Binding-site contacts:
Ligand atom O06 contacts residue LEU215 of chain 21.D at 3.5 Å.
Ligand atom O12 contacts residue GLY360 of chain 21.D at 3.8 Å.
Ligand atom C19 contacts residue THR274 of chain 21.D at 3.2 Å.
Ligand atom C39 contacts residue ALA231 of chain 21.D at 3.7 Å (hydrophobic).
Ligand atom C47 contacts residue ARG276 of chain 21.D at 3.5 Å.
Ligand atom O13 contacts residue PRO358 of chain 21.D at 3.2 Å.
Ligand atom C16 contacts residue PRO272 of chain 21.D at 3.8 Å (hydrophobic).
Ligand atom C41 contacts residue GLU27 of chain 21.D at 3.3 Å.
Ligand atom C44 contacts residue LEU361 of chain 21.D at 3.1 Å (hydrophobic).
Ligand atom C41 contacts residue VAL23 of chain 21.D at 2.8 Å (hydrophobic).
Ligand atom C42 contacts residue GLU27 of chain 21.D at 3.4 Å.
Ligand atom O05 contacts residue LEU361 of chain 21.D at 3.2 Å.
Ligand atom C42 contacts residue VAL23 of chain 21.D at 3.2 Å (hydrophobic).
Ligand atom C14 contacts residue LEU215 of chain 21.D at 3.3 Å (hydrophobic).
Ligand atom C15 contacts residue PRO272 of chain 21.D at 3.3 Å (hydrophobic).
Ligand atom C07 contacts residue HIS227 of chain 21.D at 2.4 Å.
Ligand atom C09 contacts residue HIS227 of chain 21.D at 3.6 Å.
Ligand atom O14 contacts residue HIS227 of chain 21.D at 2.3 Å (h-bond).
Ligand atom C15 contacts residue THR274 of chain 21.D at 3.8 Å.
Ligand atom C04 contacts residue HIS227 of chain 21.D at 3.5 Å.
Ligand atom C06 contacts residue HIS227 of chain 21.D at 2.2 Å.
Ligand atom O06 contacts residue PRO272 of chain 21.D at 3.7 Å.
Ligand atom C05 contacts residue HIS227 of chain 21.D at 2.9 Å.
Ligand atom O07 contacts residue THR274 of chain 21.D at 3.7 Å.
Ligand atom O06 contacts residue LEU273 of chain 21.D at 3.0 Å.
Ligand atom O13 contacts residue ARG359 of chain 21.D at 3.3 Å (salt-bridge).
Ligand atom O06 contacts residue THR274 of chain 21.D at 2.9 Å (h-bond).
Ligand atom C31 contacts residue HIS227 of chain 21.D at 3.6 Å.
Ligand atom C16 contacts residue THR274 of chain 21.D at 3.6 Å.
Ligand atom C33 contacts residue GLU22 of chain 21.D at 3.7 Å.
Ligand atom C08 contacts residue HIS227 of chain 21.D at 3.1 Å.
Ligand atom C07 contacts residue ASP224 of chain 21.D at 3.6 Å.
Ligand atom C15 contacts residue LEU273 of chain 21.D at 3.7 Å (hydrophobic).
Ligand atom C40 contacts residue VAL23 of chain 21.D at 3.7 Å (hydrophobic).
Ligand atom C30 contacts residue HIS227 of chain 21.D at 3.2 Å.
Ligand atom C36 contacts residue HIS227 of chain 21.D at 3.4 Å.
Ligand atom O01 contacts residue ARG276 of chain 21.D at 3.7 Å.
Ligand atom O10 contacts residue GLY360 of chain 21.D at 3.8 Å.
Ligand atom C14 contacts residue THR274 of chain 21.D at 3.6 Å.
Ligand atom C28 contacts residue PRO358 of chain 21.D at 3.7 Å (hydrophobic).

A small-molecule ligand and the protein it binds are described below.
Small molecule (SMILES): CC(=O)O[C@H]1C(=O)[C@@]2(C)[C@H]([C@H](OC(=O)c3ccccc3)[C@]3(O)C[C@H](OC(=O)[C@H](O)[C@@H](NC(=O)c4ccccc4)c4ccccc4)C(C)=C1C3(C)C)[C@]1(OC(C)=O)CO[C@@H]1C[C@@H]2O

Sequence of chain 21.D:
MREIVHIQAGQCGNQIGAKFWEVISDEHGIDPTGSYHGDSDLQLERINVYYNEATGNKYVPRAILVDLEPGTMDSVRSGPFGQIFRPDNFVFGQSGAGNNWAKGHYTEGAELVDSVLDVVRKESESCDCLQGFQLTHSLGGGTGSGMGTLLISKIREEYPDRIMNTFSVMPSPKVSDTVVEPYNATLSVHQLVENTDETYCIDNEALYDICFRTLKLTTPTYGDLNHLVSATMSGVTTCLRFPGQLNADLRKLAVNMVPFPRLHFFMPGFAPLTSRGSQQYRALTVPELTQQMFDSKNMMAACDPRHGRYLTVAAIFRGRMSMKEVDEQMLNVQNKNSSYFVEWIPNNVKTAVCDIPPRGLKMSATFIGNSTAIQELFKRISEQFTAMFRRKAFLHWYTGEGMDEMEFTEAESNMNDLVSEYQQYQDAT